Sequence of chain 28.D:
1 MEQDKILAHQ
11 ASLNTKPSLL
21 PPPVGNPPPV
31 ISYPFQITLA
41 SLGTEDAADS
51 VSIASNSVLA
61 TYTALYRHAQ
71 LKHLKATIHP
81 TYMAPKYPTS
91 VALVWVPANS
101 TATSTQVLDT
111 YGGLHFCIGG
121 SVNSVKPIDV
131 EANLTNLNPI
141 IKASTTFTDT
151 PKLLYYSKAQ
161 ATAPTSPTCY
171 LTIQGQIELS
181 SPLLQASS

Binding-site contacts:
Ligand atom O2 contacts residue VAL94 of chain 28.C at 1.5 Å.
Ligand atom N3 contacts residue GLY113 of chain 28.C at 2.1 Å.
Ligand atom C4 contacts residue GLY113 of chain 28.C at 1.2 Å.
Ligand atom C2 contacts residue GLY113 of chain 28.C at 2.8 Å.
Ligand atom C6 contacts residue VAL94 of chain 28.C at 1.8 Å (hydrophobic).
Ligand atom C1' contacts residue VAL94 of chain 28.C at 2.6 Å (hydrophobic).
Ligand atom O4 contacts residue GLU131 of chain 28.C at 2.6 Å (salt-bridge).
Ligand atom OP2 contacts residue ASN133 of chain 28.C at 2.5 Å.
Ligand atom N1 contacts residue VAL94 of chain 28.C at 1.9 Å.
Ligand atom C1' contacts residue TRP95 of chain 28.C at 2.4 Å (hydrophobic).
Ligand atom OP1 contacts residue ASN136 of chain 28.C at 2.4 Å (h-bond).
Ligand atom N3 contacts residue LEU114 of chain 28.C at 2.9 Å (h-bond).
Ligand atom N3 contacts residue VAL94 of chain 28.C at 2.3 Å.
Ligand atom C4' contacts residue TRP95 of chain 28.C at 3.0 Å (hydrophobic).
Ligand atom C4 contacts residue VAL94 of chain 28.C at 2.8 Å (hydrophobic).
Ligand atom O4' contacts residue VAL94 of chain 28.C at 2.7 Å.
Ligand atom N1 contacts residue GLY113 of chain 28.C at 2.8 Å.
Ligand atom O4' contacts residue TRP95 of chain 28.C at 2.8 Å (h-bond).
Ligand atom C6 contacts residue GLY112 of chain 28.C at 2.2 Å.
Ligand atom N3 contacts residue LEU93 of chain 28.C at 1.6 Å (h-bond).
Ligand atom C2 contacts residue LEU93 of chain 28.C at 2.0 Å (hydrophobic).
Ligand atom C5 contacts residue GLY112 of chain 28.C at 2.6 Å.
Ligand atom N1 contacts residue GLY112 of chain 28.C at 2.9 Å (h-bond).
Ligand atom C5 contacts residue VAL94 of chain 28.C at 2.5 Å (hydrophobic).
Ligand atom C5 contacts residue GLY113 of chain 28.C at 1.2 Å.
Ligand atom O2' contacts residue TRP95 of chain 28.C at 2.5 Å.
Ligand atom O5' contacts residue ASN133 of chain 28.C at 2.9 Å (h-bond).
Ligand atom O3' contacts residue GLU131 of chain 28.C at 2.8 Å (salt-bridge).
Ligand atom O4 contacts residue GLY113 of chain 28.C at 2.0 Å.
Ligand atom C5 contacts residue THR110 of chain 28.C at 2.9 Å.
Ligand atom C6 contacts residue TYR111 of chain 28.C at 3.1 Å (hydrophobic).
Ligand atom O4 contacts residue VAL107 of chain 28.C at 1.8 Å.
Ligand atom C4 contacts residue LEU114 of chain 28.C at 2.8 Å (hydrophobic).
Ligand atom C4 contacts residue LEU93 of chain 28.C at 2.9 Å (hydrophobic).
Ligand atom N3 contacts residue VAL107 of chain 28.C at 2.9 Å.
Ligand atom C6 contacts residue GLY113 of chain 28.C at 1.8 Å.
Ligand atom C2 contacts residue VAL94 of chain 28.C at 1.7 Å (hydrophobic).
Ligand atom O4 contacts residue LEU114 of chain 28.C at 2.8 Å (h-bond).
Ligand atom O2 contacts residue LEU93 of chain 28.C at 1.9 Å (h-bond).
Ligand atom C4 contacts residue VAL107 of chain 28.C at 2.6 Å (hydrophobic).

The protein below binds the small molecule below.
Small molecule (SMILES): O=c1ccn([C@@H]2O[C@H](CO[P](=O)(O)O[C@H]3[C@@H](O)[C@H](n4ccc(=O)[nH]c4=O)O[C@@H]3COP(=O)(O)O)[C@@H](O)[C@H]2O)c(=O)[nH]1

Sequence of chain 28.C:
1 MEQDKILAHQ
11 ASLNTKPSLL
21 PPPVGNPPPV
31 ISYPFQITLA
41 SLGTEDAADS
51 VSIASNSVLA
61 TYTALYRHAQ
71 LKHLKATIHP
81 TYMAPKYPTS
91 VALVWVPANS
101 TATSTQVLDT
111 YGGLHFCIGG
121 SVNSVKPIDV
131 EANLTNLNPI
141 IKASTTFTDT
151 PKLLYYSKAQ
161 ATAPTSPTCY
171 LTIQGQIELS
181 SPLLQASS

Sequence of chain 29.C:
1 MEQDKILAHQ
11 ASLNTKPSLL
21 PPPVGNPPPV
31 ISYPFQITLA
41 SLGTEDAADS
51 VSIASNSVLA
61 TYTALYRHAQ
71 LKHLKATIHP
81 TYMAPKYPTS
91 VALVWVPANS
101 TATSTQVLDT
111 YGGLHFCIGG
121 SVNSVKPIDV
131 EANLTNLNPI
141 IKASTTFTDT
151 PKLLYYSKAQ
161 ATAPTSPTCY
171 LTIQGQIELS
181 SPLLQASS